Binding-site contacts:
Ligand atom C5 contacts residue GLN282 of chain 1.A at 4.4 Å.
Ligand atom C12 contacts residue PHE285 of chain 1.A at 3.8 Å (hydrophobic).
Ligand atom C12 contacts residue ILE248 of chain 1.A at 4.1 Å (hydrophobic).
Ligand atom O1 contacts residue LEU231 of chain 1.A at 3.7 Å.
Ligand atom N10 contacts residue PHE285 of chain 1.A at 3.7 Å.
Ligand atom N10 contacts residue PHE252 of chain 1.A at 3.8 Å.
Ligand atom C4 contacts residue LEU231 of chain 1.A at 4.4 Å (hydrophobic).
Ligand atom N2 contacts residue VAL234 of chain 1.A at 4.3 Å.
Ligand atom O3 contacts residue LEU231 of chain 1.A at 3.2 Å.
Ligand atom N2 contacts residue LEU231 of chain 1.A at 4.0 Å.
Ligand atom C7 contacts residue GLN282 of chain 1.A at 3.8 Å.
Ligand atom N2 contacts residue ILE248 of chain 1.A at 3.8 Å.
Ligand atom C6 contacts residue ILE248 of chain 1.A at 4.0 Å (hydrophobic).
Ligand atom C9 contacts residue PHE252 of chain 1.A at 3.7 Å (hydrophobic).
Ligand atom C12 contacts residue LEU231 of chain 1.A at 4.3 Å (hydrophobic).
Ligand atom C11 contacts residue PHE285 of chain 1.A at 3.6 Å (hydrophobic).
Ligand atom C4 contacts residue ILE248 of chain 1.A at 3.5 Å (hydrophobic).
Ligand atom O1 contacts residue VAL234 of chain 1.A at 3.8 Å.
Ligand atom O1 contacts residue SER233 of chain 1.A at 2.4 Å (h-bond).
Ligand atom C5 contacts residue ILE248 of chain 1.A at 3.5 Å (hydrophobic).
Ligand atom O3 contacts residue SER233 of chain 1.A at 4.3 Å.
Ligand atom N2 contacts residue TYR80 of chain 1.A at 3.7 Å.
Ligand atom O3 contacts residue ASP230 of chain 1.A at 3.7 Å.
Ligand atom N8 contacts residue PHE252 of chain 1.A at 4.3 Å.
Ligand atom C5 contacts residue PHE285 of chain 1.A at 3.9 Å (hydrophobic).
Ligand atom N8 contacts residue GLN282 of chain 1.A at 3.2 Å (h-bond).
Ligand atom O3 contacts residue TYR80 of chain 1.A at 3.4 Å (h-bond).
Ligand atom O1 contacts residue ILE248 of chain 1.A at 3.7 Å.
Ligand atom C11 contacts residue ILE248 of chain 1.A at 4.3 Å (hydrophobic).
Ligand atom C7 contacts residue PHE285 of chain 1.A at 3.7 Å (hydrophobic).
Ligand atom C6 contacts residue PHE285 of chain 1.A at 3.8 Å (hydrophobic).
Ligand atom C4 contacts residue PHE285 of chain 1.A at 3.9 Å (hydrophobic).
Ligand atom N2 contacts residue SER233 of chain 1.A at 3.6 Å.
Ligand atom C9 contacts residue MET269 of chain 1.A at 4.0 Å (hydrophobic).
Ligand atom C5 contacts residue VAL234 of chain 1.A at 3.8 Å (hydrophobic).
Ligand atom C5 contacts residue SER233 of chain 1.A at 4.4 Å.
Ligand atom C6 contacts residue GLN282 of chain 1.A at 3.4 Å.
Ligand atom N8 contacts residue PHE285 of chain 1.A at 3.7 Å.
Ligand atom O1 contacts residue TYR80 of chain 1.A at 3.7 Å.
Ligand atom C9 contacts residue PHE285 of chain 1.A at 3.7 Å (hydrophobic).

Sequence of chain 1.A:
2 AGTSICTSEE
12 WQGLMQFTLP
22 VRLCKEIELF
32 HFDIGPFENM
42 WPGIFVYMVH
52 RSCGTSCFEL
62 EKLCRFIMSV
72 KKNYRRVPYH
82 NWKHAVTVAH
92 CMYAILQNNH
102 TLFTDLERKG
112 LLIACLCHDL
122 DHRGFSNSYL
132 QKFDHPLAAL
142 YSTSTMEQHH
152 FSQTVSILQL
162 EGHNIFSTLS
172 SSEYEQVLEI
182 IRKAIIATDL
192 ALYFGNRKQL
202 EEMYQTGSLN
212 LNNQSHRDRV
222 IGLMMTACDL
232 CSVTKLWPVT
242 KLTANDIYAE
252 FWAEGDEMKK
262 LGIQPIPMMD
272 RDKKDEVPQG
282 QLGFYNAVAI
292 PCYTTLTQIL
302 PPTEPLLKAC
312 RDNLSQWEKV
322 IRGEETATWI

This protein binds this small molecule.
Small molecule (SMILES): O=[N+]([O-])c1ccc2[nH]cnc2c1